Sequence of chain 1.A:
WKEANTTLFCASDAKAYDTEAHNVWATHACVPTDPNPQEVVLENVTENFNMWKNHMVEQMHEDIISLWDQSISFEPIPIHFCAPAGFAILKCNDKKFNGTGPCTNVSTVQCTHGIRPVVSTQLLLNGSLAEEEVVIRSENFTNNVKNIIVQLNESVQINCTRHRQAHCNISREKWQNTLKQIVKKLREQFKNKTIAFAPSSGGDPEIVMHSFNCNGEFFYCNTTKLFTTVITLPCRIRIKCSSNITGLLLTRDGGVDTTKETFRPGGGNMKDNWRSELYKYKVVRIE

A small-molecule ligand and the protein it binds are described below.
Small molecule (SMILES): CC(=O)N[C@@H]1[C@@H](O)[C@H](O)[C@@H](CO)O[C@H]1O

Binding-site contacts:
Ligand atom C1 contacts residue VAL42 of chain 1.A at 4.1 Å (hydrophobic).
Ligand atom N2 contacts residue ASN125 of chain 1.A at 2.8 Å (h-bond).
Ligand atom C3 contacts residue ASN125 of chain 1.A at 3.7 Å.
Ligand atom O7 contacts residue VAL42 of chain 1.A at 3.3 Å.
Ligand atom C1 contacts residue ASN125 of chain 1.A at 1.4 Å.
Ligand atom C8 contacts residue GLU44 of chain 1.A at 3.5 Å.
Ligand atom C4 contacts residue ASN125 of chain 1.A at 4.1 Å.
Ligand atom C1 contacts residue ASN113 of chain 1.A at 4.4 Å.
Ligand atom O5 contacts residue ASN113 of chain 1.A at 3.8 Å.
Ligand atom O6 contacts residue ASN113 of chain 1.A at 4.0 Å.
Ligand atom C2 contacts residue ASN125 of chain 1.A at 2.4 Å.
Ligand atom C7 contacts residue VAL42 of chain 1.A at 4.1 Å (hydrophobic).
Ligand atom O5 contacts residue ASN125 of chain 1.A at 2.3 Å (h-bond).
Ligand atom O7 contacts residue ASN125 of chain 1.A at 4.1 Å.
Ligand atom C5 contacts residue ASN125 of chain 1.A at 3.6 Å.
Ligand atom C7 contacts residue ASN125 of chain 1.A at 3.7 Å.
Ligand atom C6 contacts residue ASN113 of chain 1.A at 4.4 Å.